Sequence of chain 1.P:
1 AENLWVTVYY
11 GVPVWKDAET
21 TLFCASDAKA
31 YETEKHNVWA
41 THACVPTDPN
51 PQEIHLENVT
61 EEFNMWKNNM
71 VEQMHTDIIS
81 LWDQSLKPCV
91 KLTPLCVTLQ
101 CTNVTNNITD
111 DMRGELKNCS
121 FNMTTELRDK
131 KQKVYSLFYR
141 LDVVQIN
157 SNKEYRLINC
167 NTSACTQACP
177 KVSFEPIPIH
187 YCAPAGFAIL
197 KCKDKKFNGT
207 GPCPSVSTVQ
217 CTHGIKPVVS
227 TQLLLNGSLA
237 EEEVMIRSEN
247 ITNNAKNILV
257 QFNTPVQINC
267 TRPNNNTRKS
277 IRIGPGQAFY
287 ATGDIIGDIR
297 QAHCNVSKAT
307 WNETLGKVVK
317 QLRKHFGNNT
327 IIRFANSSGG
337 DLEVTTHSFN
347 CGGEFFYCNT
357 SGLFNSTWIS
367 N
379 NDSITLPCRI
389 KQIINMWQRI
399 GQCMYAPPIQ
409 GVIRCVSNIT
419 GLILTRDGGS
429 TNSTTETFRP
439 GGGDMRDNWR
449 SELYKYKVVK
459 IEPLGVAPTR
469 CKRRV

Binding-site contacts:
Ligand atom C3 contacts residue ILE104 of chain 1.R at 3.9 Å (hydrophobic).
Ligand atom O5 contacts residue ASN301 of chain 1.P at 2.5 Å (h-bond).
Ligand atom O4 contacts residue ASN45 of chain 1.S at 3.6 Å.
Ligand atom C8 contacts residue VAL108 of chain 1.R at 3.8 Å (hydrophobic).
Ligand atom C3 contacts residue ASN45 of chain 1.S at 3.6 Å.
Ligand atom C4 contacts residue GLY106 of chain 1.R at 3.5 Å.
Ligand atom C2 contacts residue SER62 of chain 1.S at 3.4 Å.
Ligand atom O3 contacts residue ILE104 of chain 1.R at 3.9 Å.
Ligand atom O2 contacts residue ARG103 of chain 1.R at 3.4 Å (salt-bridge).
Ligand atom O2 contacts residue SER62 of chain 1.S at 3.5 Å (h-bond).
Ligand atom O3 contacts residue ASN45 of chain 1.S at 2.8 Å (h-bond).
Ligand atom O7 contacts residue ASN301 of chain 1.P at 3.7 Å.
Ligand atom C4 contacts residue SER62 of chain 1.S at 3.7 Å.
Ligand atom C2 contacts residue GLY106 of chain 1.R at 3.3 Å.
Ligand atom C1 contacts residue SER62 of chain 1.S at 3.9 Å.
Ligand atom O5 contacts residue THR383 of chain 1.P at 3.7 Å.
Ligand atom C7 contacts residue ASN301 of chain 1.P at 3.3 Å.
Ligand atom C5 contacts residue ASN301 of chain 1.P at 3.7 Å.
Ligand atom C2 contacts residue ASN301 of chain 1.P at 2.3 Å.
Ligand atom C8 contacts residue THR267 of chain 1.P at 3.8 Å.
Ligand atom C3 contacts residue GLY106 of chain 1.R at 3.6 Å.
Ligand atom O5 contacts residue ILE104 of chain 1.R at 3.2 Å (h-bond).
Ligand atom O3 contacts residue GLY106 of chain 1.R at 3.3 Å (h-bond).
Ligand atom N2 contacts residue VAL108 of chain 1.R at 3.6 Å.
Ligand atom O6 contacts residue ASN44 of chain 1.S at 2.7 Å (h-bond).
Ligand atom C3 contacts residue ASN301 of chain 1.P at 3.6 Å.
Ligand atom N2 contacts residue ASN301 of chain 1.P at 2.6 Å (h-bond).
Ligand atom O6 contacts residue ARG296 of chain 1.P at 3.6 Å.
Ligand atom O5 contacts residue ARG103 of chain 1.R at 2.9 Å (salt-bridge).
Ligand atom C5 contacts residue ILE104 of chain 1.R at 3.6 Å (hydrophobic).
Ligand atom C5 contacts residue ARG103 of chain 1.R at 3.5 Å.
Ligand atom N2 contacts residue HIS299 of chain 1.P at 3.5 Å (h-bond).
Ligand atom C5 contacts residue THR383 of chain 1.P at 3.9 Å.
Ligand atom C1 contacts residue ASN301 of chain 1.P at 1.4 Å.
Ligand atom O6 contacts residue SER62 of chain 1.S at 3.7 Å.
Ligand atom O3 contacts residue SER62 of chain 1.S at 3.3 Å (h-bond).
Ligand atom C6 contacts residue THR383 of chain 1.P at 3.8 Å.
Ligand atom O4 contacts residue ASN44 of chain 1.S at 2.6 Å (h-bond).
Ligand atom O3 contacts residue ASN46 of chain 1.S at 3.8 Å.
Ligand atom O4 contacts residue SER62 of chain 1.S at 3.9 Å.

Sequence of chain 1.S:
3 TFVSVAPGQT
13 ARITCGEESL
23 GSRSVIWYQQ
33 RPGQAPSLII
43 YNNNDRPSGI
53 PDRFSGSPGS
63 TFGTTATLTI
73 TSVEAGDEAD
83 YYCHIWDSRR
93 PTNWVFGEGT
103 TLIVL

Sequence of chain 1.R:
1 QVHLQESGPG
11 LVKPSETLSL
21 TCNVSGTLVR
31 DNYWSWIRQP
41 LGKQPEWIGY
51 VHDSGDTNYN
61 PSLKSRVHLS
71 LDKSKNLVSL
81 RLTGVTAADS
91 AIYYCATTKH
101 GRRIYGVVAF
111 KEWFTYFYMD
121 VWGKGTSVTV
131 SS

A protein and the small-molecule ligand that binds it are described below.
Small molecule (SMILES): CC(=O)N[C@H]1[C@H](O[C@H]2[C@H](O)[C@@H](NC(C)=O)CO[C@@H]2CO)O[C@H](CO)[C@@H](O[C@@H]2O[C@H](CO[C@H]3O[C@H](CO[C@H]4O[C@H](CO)[C@@H](O)[C@H](O)[C@@H]4O)[C@@H](O)[C@H](O[C@H]4O[C@H](CO)[C@@H](O)[C@H](O)[C@@H]4O)[C@@H]3O)[C@@H](O)[C@H](O[C@H]3O[C@H](CO)[C@@H](O)[C@H](O)[C@@H]3O[C@H]3O[C@H](CO)[C@@H](O)[C@H](O)[C@@H]3O[C@H]3O[C@H](CO)[C@@H](O)[C@H](O)[C@@H]3O)[C@@H]2O)[C@@H]1O